Sequence of chain 1.A:
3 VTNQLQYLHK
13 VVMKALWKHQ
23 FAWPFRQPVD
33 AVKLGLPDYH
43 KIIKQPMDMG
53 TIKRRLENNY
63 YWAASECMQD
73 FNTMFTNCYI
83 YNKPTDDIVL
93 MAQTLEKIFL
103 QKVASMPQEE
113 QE

The protein below binds the small molecule below.
Small molecule (SMILES): Nc1nc2c(ncn2COCCO)c(=O)[nH]1

Binding-site contacts:
Ligand atom N9 contacts residue TRP25 of chain 1.A at 4.2 Å.
Ligand atom N1 contacts residue TRP25 of chain 1.A at 3.9 Å.
Ligand atom C2 contacts residue TRP25 of chain 1.A at 3.8 Å (hydrophobic).
Ligand atom C8 contacts residue TRP25 of chain 1.A at 4.2 Å (hydrophobic).
Ligand atom C5 contacts residue TRP25 of chain 1.A at 3.8 Å (hydrophobic).
Ligand atom N7 contacts residue TRP25 of chain 1.A at 4.0 Å.
Ligand atom O1' contacts residue TRP25 of chain 1.A at 4.0 Å.
Ligand atom N2 contacts residue TRP25 of chain 1.A at 3.8 Å.
Ligand atom C4 contacts residue TRP25 of chain 1.A at 4.0 Å (hydrophobic).
Ligand atom O6 contacts residue TRP25 of chain 1.A at 3.7 Å.
Ligand atom C6 contacts residue TRP25 of chain 1.A at 3.7 Å (hydrophobic).
Ligand atom N3 contacts residue TRP25 of chain 1.A at 4.1 Å.
Ligand atom C3' contacts residue ARG28 of chain 1.A at 3.4 Å.
Ligand atom O3' contacts residue ARG28 of chain 1.A at 4.2 Å.
Ligand atom O1' contacts residue ARG28 of chain 1.A at 3.7 Å.
Ligand atom C2' contacts residue ARG28 of chain 1.A at 4.2 Å.